Sequence of chain 2.A:
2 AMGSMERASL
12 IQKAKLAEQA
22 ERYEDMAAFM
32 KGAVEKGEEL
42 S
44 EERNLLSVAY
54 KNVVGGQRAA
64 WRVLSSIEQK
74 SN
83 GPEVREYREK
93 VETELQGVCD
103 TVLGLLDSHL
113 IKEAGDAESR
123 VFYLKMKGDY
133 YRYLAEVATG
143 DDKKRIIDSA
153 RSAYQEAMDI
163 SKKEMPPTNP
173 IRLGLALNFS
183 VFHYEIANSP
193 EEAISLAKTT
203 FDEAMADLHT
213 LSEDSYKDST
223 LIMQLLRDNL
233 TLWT

This small molecule binds to this protein.
Small molecule (SMILES): C[C@H](N)C(=O)N1CCC[C@H]1C(=O)N[C@@H](CO)C(=O)N[C@@H](COP(=O)(O)O)C(=O)N[C@@H](CC1=c2ccccc2=NC1)C(=O)N[C@@H](C)C=O

Binding-site contacts:
Ligand atom C contacts residue ASN180 of chain 2.A at 3.5 Å.
Ligand atom CA contacts residue LEU234 of chain 2.A at 3.8 Å (hydrophobic).
Ligand atom CD contacts residue GLU187 of chain 2.A at 3.0 Å.
Ligand atom N contacts residue LEU179 of chain 2.A at 3.4 Å.
Ligand atom CG contacts residue GLU187 of chain 2.A at 3.4 Å.
Ligand atom CH2 contacts residue UPQ1 of chain 2.C at 3.5 Å.
Ligand atom C contacts residue ASN231 of chain 2.A at 3.6 Å.
Ligand atom P contacts residue TYR135 of chain 2.A at 3.8 Å.
Ligand atom O contacts residue ASN231 of chain 2.A at 2.9 Å (h-bond).
Ligand atom CD1 contacts residue UPQ1 of chain 2.C at 3.7 Å.
Ligand atom O2P contacts residue ARG61 of chain 2.A at 2.8 Å (salt-bridge).
Ligand atom O contacts residue LEU179 of chain 2.A at 3.5 Å.
Ligand atom CA contacts residue ASN180 of chain 2.A at 3.8 Å.
Ligand atom O1P contacts residue ARG134 of chain 2.A at 2.9 Å (salt-bridge).
Ligand atom O3P contacts residue TYR135 of chain 2.A at 2.6 Å (h-bond).
Ligand atom CD2 contacts residue UPQ1 of chain 2.C at 3.5 Å.
Ligand atom C contacts residue LEU179 of chain 2.A at 3.6 Å (hydrophobic).
Ligand atom O contacts residue VAL183 of chain 2.A at 3.5 Å.
Ligand atom CB contacts residue TRP235 of chain 2.A at 3.7 Å (hydrophobic).
Ligand atom N contacts residue LEU234 of chain 2.A at 3.8 Å.
Ligand atom CB contacts residue ASN231 of chain 2.A at 3.7 Å.
Ligand atom CB contacts residue ASN231 of chain 2.A at 3.5 Å.
Ligand atom CA contacts residue ASN231 of chain 2.A at 3.7 Å.
Ligand atom CB contacts residue ASN180 of chain 2.A at 3.4 Å.
Ligand atom CB contacts residue ASN180 of chain 2.A at 3.7 Å.
Ligand atom O1P contacts residue ARG61 of chain 2.A at 2.9 Å (salt-bridge).
Ligand atom CZ3 contacts residue UPQ1 of chain 2.C at 3.7 Å.
Ligand atom CE2 contacts residue UPQ1 of chain 2.C at 3.5 Å.
Ligand atom CE3 contacts residue UPQ1 of chain 2.C at 3.8 Å.
Ligand atom O3P contacts residue ARG134 of chain 2.A at 2.8 Å (salt-bridge).
Ligand atom N contacts residue ASN231 of chain 2.A at 2.8 Å (h-bond).
Ligand atom NE1 contacts residue UPQ1 of chain 2.C at 3.4 Å.
Ligand atom P contacts residue ARG61 of chain 2.A at 3.7 Å.
Ligand atom CA contacts residue ASN231 of chain 2.A at 3.5 Å.
Ligand atom C contacts residue ASN231 of chain 2.A at 3.8 Å.
Ligand atom N contacts residue ASN180 of chain 2.A at 2.8 Å (h-bond).
Ligand atom CA contacts residue LEU179 of chain 2.A at 3.7 Å (hydrophobic).
Ligand atom CA contacts residue ASN180 of chain 2.A at 3.4 Å.
Ligand atom CG contacts residue UPQ1 of chain 2.C at 3.8 Å.
Ligand atom CZ2 contacts residue UPQ1 of chain 2.C at 3.3 Å.